Binding-site contacts:
Ligand atom CG1 contacts residue LEU133 of chain 1.A at 3.8 Å (hydrophobic).
Ligand atom C contacts residue ARG203 of chain 1.A at 4.0 Å.
Ligand atom N contacts residue ALA113 of chain 1.A at 2.7 Å (h-bond).
Ligand atom CG2 contacts residue LEU202 of chain 1.A at 3.9 Å (hydrophobic).
Ligand atom N contacts residue ASN112 of chain 1.A at 2.9 Å (h-bond).
Ligand atom CG2 contacts residue GLU143 of chain 1.A at 4.3 Å.
Ligand atom CG1 contacts residue LEU202 of chain 1.A at 4.0 Å (hydrophobic).
Ligand atom CB contacts residue GLU143 of chain 1.A at 3.4 Å.
Ligand atom CG1 contacts residue ASN112 of chain 1.A at 3.5 Å.
Ligand atom CA contacts residue GLU143 of chain 1.A at 3.1 Å.
Ligand atom CA contacts residue ALA113 of chain 1.A at 4.1 Å (hydrophobic).
Ligand atom C contacts residue LEU202 of chain 1.A at 4.3 Å (hydrophobic).
Ligand atom CB contacts residue VAL139 of chain 1.A at 4.3 Å (hydrophobic).
Ligand atom CA contacts residue HIS142 of chain 1.A at 4.2 Å.
Ligand atom O contacts residue HIS231 of chain 1.A at 3.6 Å.
Ligand atom CG2 contacts residue LYS1 of chain 1.H at 4.1 Å.
Ligand atom CB contacts residue ASN112 of chain 1.A at 4.2 Å.
Ligand atom CB contacts residue ALA113 of chain 1.A at 4.5 Å (hydrophobic).
Ligand atom C contacts residue LYS1 of chain 1.H at 1.3 Å.
Ligand atom O contacts residue GLU166 of chain 1.A at 4.2 Å.
Ligand atom CA contacts residue ASN112 of chain 1.A at 3.8 Å.
Ligand atom N contacts residue GLU143 of chain 1.A at 2.8 Å (salt-bridge).
Ligand atom N contacts residue LYS1 of chain 1.H at 2.7 Å (salt-bridge).
Ligand atom CA contacts residue LYS1 of chain 1.H at 2.4 Å.
Ligand atom CG2 contacts residue ARG203 of chain 1.A at 3.8 Å.
Ligand atom CB contacts residue LYS1 of chain 1.H at 3.3 Å.
Ligand atom O contacts residue ARG203 of chain 1.A at 2.8 Å (salt-bridge).
Ligand atom C contacts residue ASN112 of chain 1.A at 4.0 Å.
Ligand atom CG1 contacts residue LYS1 of chain 1.H at 3.2 Å.
Ligand atom O contacts residue HIS142 of chain 1.A at 4.5 Å.
Ligand atom O contacts residue LEU202 of chain 1.A at 3.8 Å.
Ligand atom CG2 contacts residue VAL139 of chain 1.A at 4.2 Å (hydrophobic).
Ligand atom CG1 contacts residue GLU143 of chain 1.A at 4.5 Å.
Ligand atom CG1 contacts residue ALA113 of chain 1.A at 4.4 Å (hydrophobic).
Ligand atom C contacts residue HIS231 of chain 1.A at 4.1 Å.
Ligand atom CG2 contacts residue ILE188 of chain 1.A at 4.4 Å (hydrophobic).
Ligand atom O contacts residue LYS1 of chain 1.H at 2.2 Å (salt-bridge).

Sequence of chain 1.A:
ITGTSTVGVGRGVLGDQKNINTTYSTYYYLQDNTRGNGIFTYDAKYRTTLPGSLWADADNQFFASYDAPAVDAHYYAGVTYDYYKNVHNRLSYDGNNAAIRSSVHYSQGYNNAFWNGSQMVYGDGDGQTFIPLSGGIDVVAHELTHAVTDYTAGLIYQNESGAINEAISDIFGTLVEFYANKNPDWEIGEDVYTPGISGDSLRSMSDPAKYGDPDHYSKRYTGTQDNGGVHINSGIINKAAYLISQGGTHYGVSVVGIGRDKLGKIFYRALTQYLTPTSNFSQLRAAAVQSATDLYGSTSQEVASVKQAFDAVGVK

A protein and the small-molecule ligand that binds it are described below.
Small molecule (SMILES): CC(C)[C@H](N)C(=O)O